Binding-site contacts:
Ligand atom C1 contacts residue ASN600 of chain 1.K at 1.4 Å.
Ligand atom C5 contacts residue THR602 of chain 1.K at 4.3 Å.
Ligand atom C8 contacts residue GLN628 of chain 1.K at 4.5 Å.
Ligand atom N2 contacts residue ASN600 of chain 1.K at 3.0 Å (h-bond).
Ligand atom O5 contacts residue THR602 of chain 1.K at 3.8 Å.
Ligand atom C2 contacts residue ASN600 of chain 1.K at 2.5 Å.
Ligand atom O6 contacts residue THR602 of chain 1.K at 4.2 Å.
Ligand atom O5 contacts residue ASN600 of chain 1.K at 2.3 Å (h-bond).
Ligand atom O7 contacts residue ASN600 of chain 1.K at 3.3 Å (h-bond).
Ligand atom C8 contacts residue ASN600 of chain 1.K at 4.2 Å.
Ligand atom C5 contacts residue ASN600 of chain 1.K at 3.6 Å.
Ligand atom O7 contacts residue ILE818 of chain 1.F at 4.5 Å.
Ligand atom C1 contacts residue THR602 of chain 1.K at 3.9 Å.
Ligand atom C8 contacts residue LYS819 of chain 1.F at 4.0 Å.
Ligand atom C7 contacts residue ASN600 of chain 1.K at 3.3 Å.
Ligand atom O7 contacts residue LYS819 of chain 1.F at 3.8 Å.
Ligand atom C3 contacts residue ASN600 of chain 1.K at 3.8 Å.
Ligand atom C4 contacts residue ASN600 of chain 1.K at 4.2 Å.
Ligand atom C7 contacts residue LYS819 of chain 1.F at 4.1 Å.
Ligand atom C8 contacts residue ILE818 of chain 1.F at 3.7 Å (hydrophobic).
Ligand atom O6 contacts residue ASN600 of chain 1.K at 4.3 Å.

Sequence of chain 1.K:
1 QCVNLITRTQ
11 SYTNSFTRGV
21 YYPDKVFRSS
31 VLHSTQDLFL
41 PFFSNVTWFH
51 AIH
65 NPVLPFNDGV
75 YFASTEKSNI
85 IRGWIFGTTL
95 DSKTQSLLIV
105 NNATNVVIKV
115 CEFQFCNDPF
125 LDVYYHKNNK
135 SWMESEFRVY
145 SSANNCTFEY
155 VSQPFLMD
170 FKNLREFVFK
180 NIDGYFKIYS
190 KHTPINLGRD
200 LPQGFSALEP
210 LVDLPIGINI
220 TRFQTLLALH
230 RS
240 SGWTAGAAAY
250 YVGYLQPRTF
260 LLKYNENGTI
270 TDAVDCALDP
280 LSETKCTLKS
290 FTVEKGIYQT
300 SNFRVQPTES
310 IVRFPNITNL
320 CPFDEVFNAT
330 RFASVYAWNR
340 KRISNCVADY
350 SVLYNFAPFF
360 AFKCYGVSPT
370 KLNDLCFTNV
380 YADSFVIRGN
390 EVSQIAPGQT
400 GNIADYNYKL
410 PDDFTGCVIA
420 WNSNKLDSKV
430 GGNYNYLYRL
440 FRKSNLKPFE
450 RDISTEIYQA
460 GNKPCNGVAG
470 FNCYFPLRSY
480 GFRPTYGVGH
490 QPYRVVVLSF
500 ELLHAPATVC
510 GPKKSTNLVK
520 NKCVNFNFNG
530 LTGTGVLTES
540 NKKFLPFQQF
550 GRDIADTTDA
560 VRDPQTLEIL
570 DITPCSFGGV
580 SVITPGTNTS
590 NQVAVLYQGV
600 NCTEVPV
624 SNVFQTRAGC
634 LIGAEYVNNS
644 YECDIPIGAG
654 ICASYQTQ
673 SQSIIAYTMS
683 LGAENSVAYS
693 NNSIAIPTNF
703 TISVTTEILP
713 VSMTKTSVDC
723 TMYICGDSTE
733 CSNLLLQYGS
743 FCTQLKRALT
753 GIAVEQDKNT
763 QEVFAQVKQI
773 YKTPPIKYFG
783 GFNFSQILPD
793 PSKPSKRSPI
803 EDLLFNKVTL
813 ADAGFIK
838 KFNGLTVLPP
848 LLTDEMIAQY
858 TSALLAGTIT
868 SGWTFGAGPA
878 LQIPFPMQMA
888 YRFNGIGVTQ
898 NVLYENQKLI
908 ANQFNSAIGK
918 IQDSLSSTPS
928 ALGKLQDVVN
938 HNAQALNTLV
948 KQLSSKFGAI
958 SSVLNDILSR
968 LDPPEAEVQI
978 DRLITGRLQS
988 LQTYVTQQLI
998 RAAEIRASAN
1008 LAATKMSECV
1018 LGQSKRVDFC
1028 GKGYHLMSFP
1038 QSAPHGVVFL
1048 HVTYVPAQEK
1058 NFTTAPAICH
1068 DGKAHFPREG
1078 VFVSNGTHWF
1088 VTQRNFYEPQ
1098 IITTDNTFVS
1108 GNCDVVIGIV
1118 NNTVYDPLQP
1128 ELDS

The small molecule below binds the protein below.
Small molecule (SMILES): CC(=O)N[C@@H]1[C@@H](O)[C@H](O)[C@@H](CO)O[C@H]1O

Sequence of chain 1.F:
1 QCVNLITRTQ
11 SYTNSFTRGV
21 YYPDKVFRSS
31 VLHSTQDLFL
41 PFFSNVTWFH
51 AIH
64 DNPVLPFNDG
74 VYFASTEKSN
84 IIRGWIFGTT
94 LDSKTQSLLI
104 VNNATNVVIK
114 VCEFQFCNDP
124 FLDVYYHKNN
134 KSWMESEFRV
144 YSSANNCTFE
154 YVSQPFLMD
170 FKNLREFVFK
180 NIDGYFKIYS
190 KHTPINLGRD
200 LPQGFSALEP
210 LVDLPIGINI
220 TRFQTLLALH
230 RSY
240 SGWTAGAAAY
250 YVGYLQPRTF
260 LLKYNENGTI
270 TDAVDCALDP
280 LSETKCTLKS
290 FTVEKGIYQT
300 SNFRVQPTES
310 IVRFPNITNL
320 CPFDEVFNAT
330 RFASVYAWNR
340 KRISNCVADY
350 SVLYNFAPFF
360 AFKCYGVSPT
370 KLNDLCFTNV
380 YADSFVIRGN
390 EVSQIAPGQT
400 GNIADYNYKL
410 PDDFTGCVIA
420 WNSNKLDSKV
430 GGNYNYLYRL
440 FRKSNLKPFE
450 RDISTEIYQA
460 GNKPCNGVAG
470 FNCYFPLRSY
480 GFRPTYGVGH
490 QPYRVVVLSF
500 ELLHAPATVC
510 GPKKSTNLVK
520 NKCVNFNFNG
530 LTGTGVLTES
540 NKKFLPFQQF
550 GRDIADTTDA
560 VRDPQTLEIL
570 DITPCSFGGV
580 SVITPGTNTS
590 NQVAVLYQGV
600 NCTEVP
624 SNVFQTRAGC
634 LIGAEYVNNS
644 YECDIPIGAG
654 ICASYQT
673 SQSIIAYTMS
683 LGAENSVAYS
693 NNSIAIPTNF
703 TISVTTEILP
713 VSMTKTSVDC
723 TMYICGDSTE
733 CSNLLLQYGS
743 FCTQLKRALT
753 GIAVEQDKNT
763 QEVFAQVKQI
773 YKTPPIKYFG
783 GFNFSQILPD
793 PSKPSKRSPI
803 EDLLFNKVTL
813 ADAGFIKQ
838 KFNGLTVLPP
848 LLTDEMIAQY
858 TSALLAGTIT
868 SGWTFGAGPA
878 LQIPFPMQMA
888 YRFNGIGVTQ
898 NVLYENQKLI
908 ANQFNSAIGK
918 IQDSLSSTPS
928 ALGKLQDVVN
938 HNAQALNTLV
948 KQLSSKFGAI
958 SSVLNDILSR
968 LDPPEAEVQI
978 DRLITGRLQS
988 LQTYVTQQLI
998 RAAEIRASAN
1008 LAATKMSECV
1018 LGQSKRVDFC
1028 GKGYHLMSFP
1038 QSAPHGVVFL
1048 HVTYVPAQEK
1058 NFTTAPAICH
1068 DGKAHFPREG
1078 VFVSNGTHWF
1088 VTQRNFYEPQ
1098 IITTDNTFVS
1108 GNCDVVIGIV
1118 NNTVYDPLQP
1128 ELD